A small-molecule ligand and the protein it binds are described below.
Small molecule (SMILES): CC(=O)N[C@@H]1[C@@H](O)[C@H](O)[C@@H](CO)O[C@H]1O

Binding-site contacts:
Ligand atom O7 contacts residue ILE1130 of chain 1.A at 4.4 Å.
Ligand atom O7 contacts residue ASN709 of chain 1.A at 3.1 Å (h-bond).
Ligand atom C5 contacts residue ASN709 of chain 1.A at 3.7 Å.
Ligand atom N2 contacts residue ASN709 of chain 1.A at 3.0 Å (h-bond).
Ligand atom C7 contacts residue GLY1131 of chain 1.A at 3.8 Å.
Ligand atom C7 contacts residue ASN709 of chain 1.A at 3.3 Å.
Ligand atom C8 contacts residue ASN710 of chain 1.A at 4.2 Å.
Ligand atom C3 contacts residue ASN709 of chain 1.A at 3.8 Å.
Ligand atom O5 contacts residue ASN709 of chain 1.A at 2.3 Å (h-bond).
Ligand atom C8 contacts residue GLY1131 of chain 1.A at 3.6 Å.
Ligand atom C1 contacts residue ASN709 of chain 1.A at 1.4 Å.
Ligand atom C8 contacts residue ASN709 of chain 1.A at 3.5 Å.
Ligand atom O7 contacts residue GLY1131 of chain 1.A at 4.2 Å.
Ligand atom C4 contacts residue ASN709 of chain 1.A at 4.2 Å.
Ligand atom C2 contacts residue ASN709 of chain 1.A at 2.5 Å.
Ligand atom N2 contacts residue GLY1131 of chain 1.A at 4.3 Å.

Sequence of chain 1.A:
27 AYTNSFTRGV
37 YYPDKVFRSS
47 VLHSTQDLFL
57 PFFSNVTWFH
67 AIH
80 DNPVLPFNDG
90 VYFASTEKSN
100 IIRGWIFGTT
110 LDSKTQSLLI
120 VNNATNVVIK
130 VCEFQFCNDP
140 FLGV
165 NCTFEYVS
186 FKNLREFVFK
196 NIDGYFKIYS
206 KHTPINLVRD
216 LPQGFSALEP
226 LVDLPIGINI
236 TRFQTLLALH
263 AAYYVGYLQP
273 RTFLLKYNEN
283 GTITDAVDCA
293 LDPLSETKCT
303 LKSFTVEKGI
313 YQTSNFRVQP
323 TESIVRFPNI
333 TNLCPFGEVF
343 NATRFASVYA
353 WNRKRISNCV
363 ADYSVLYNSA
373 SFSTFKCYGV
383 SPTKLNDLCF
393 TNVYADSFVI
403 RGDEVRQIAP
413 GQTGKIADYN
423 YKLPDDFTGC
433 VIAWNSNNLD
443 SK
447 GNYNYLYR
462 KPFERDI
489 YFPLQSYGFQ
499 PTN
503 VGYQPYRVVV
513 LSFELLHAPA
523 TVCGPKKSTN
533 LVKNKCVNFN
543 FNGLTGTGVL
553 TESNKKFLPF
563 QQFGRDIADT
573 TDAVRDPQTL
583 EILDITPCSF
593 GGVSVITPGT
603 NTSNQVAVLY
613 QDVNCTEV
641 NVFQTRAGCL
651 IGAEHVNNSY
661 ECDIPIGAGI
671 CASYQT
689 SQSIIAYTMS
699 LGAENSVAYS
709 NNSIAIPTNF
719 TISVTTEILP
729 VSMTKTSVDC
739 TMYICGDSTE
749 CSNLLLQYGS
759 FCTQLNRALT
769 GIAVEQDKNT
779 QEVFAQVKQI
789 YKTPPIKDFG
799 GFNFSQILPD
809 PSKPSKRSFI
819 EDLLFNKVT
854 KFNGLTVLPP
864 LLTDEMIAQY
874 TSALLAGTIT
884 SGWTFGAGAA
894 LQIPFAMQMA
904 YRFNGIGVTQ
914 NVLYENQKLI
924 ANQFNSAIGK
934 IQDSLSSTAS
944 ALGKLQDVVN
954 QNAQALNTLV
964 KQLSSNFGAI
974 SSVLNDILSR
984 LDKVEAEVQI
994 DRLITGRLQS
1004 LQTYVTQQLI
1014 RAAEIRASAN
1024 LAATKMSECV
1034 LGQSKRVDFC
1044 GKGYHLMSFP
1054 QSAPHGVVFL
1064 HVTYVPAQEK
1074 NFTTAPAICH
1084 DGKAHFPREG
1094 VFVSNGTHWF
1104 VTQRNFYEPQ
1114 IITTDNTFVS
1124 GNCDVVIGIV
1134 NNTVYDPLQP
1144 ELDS